Binding-site contacts:
Ligand atom C5 contacts residue ASN280 of chain 15.E at 3.7 Å.
Ligand atom O7 contacts residue ASN280 of chain 15.E at 4.4 Å.
Ligand atom C8 contacts residue ARG324 of chain 15.E at 4.2 Å.
Ligand atom C4 contacts residue ASN280 of chain 15.E at 4.2 Å.
Ligand atom C2 contacts residue ASN280 of chain 15.E at 2.5 Å.
Ligand atom O5 contacts residue ASN280 of chain 15.E at 2.4 Å (h-bond).
Ligand atom C3 contacts residue ASN280 of chain 15.E at 3.8 Å.
Ligand atom C8 contacts residue GLY296 of chain 15.E at 4.4 Å.
Ligand atom C1 contacts residue ASN280 of chain 15.E at 1.4 Å.
Ligand atom C7 contacts residue ASN280 of chain 15.E at 3.9 Å.
Ligand atom N2 contacts residue ASN280 of chain 15.E at 2.9 Å (h-bond).

Sequence of chain 15.E:
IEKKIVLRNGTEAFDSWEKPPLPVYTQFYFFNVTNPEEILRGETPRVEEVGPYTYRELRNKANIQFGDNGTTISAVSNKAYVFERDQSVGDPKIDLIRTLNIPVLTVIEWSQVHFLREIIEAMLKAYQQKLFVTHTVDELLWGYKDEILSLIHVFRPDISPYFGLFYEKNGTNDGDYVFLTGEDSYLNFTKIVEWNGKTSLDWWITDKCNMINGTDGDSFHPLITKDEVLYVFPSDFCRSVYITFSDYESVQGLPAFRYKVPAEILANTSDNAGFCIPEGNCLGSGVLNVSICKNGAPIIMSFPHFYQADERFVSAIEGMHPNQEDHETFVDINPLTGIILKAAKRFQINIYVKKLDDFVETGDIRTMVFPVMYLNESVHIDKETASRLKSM

A small-molecule ligand and the protein it binds are described below.
Small molecule (SMILES): CC(=O)N[C@H]1[C@H](O[C@H]2[C@H](O)[C@@H](NC(C)=O)CO[C@@H]2CO)O[C@H](CO)[C@@H](O)[C@@H]1O